Binding-site contacts:
Ligand atom C7 contacts residue TYR358 of chain 1.B at 4.1 Å (hydrophobic).
Ligand atom C1 contacts residue ASN360 of chain 1.B at 1.5 Å.
Ligand atom O5 contacts residue THR362 of chain 1.B at 4.0 Å.
Ligand atom C3 contacts residue ASN360 of chain 1.B at 3.9 Å.
Ligand atom C4 contacts residue ASN360 of chain 1.B at 4.3 Å.
Ligand atom C5 contacts residue ASN360 of chain 1.B at 3.8 Å.
Ligand atom O7 contacts residue ASN360 of chain 1.B at 3.3 Å (h-bond).
Ligand atom N2 contacts residue ASN360 of chain 1.B at 3.0 Å (h-bond).
Ligand atom O6 contacts residue PRO372 of chain 1.B at 4.0 Å.
Ligand atom C7 contacts residue ASN360 of chain 1.B at 3.3 Å.
Ligand atom C2 contacts residue ASN360 of chain 1.B at 2.5 Å.
Ligand atom O7 contacts residue TYR358 of chain 1.B at 4.4 Å.
Ligand atom O6 contacts residue THR362 of chain 1.B at 3.3 Å (h-bond).
Ligand atom C8 contacts residue TYR358 of chain 1.B at 3.4 Å (hydrophobic).
Ligand atom O5 contacts residue ASN360 of chain 1.B at 2.4 Å (h-bond).
Ligand atom C6 contacts residue THR362 of chain 1.B at 4.0 Å.
Ligand atom C8 contacts residue ASN360 of chain 1.B at 3.8 Å.
Ligand atom N2 contacts residue TYR358 of chain 1.B at 4.4 Å.

A small-molecule ligand and the protein it binds are described below.
Small molecule (SMILES): CC(=O)N[C@@H]1[C@@H](O)[C@H](O)[C@@H](CO)O[C@H]1O

Sequence of chain 1.B:
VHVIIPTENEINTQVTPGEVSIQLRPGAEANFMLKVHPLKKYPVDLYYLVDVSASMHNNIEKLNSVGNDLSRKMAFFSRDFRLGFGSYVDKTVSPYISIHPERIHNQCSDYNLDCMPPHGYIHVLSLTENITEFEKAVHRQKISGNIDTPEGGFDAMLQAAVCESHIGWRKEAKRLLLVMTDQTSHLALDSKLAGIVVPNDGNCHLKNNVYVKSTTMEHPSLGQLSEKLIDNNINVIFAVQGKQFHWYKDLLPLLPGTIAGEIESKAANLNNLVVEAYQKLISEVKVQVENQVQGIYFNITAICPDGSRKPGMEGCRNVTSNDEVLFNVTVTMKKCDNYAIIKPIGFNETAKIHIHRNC